The protein below binds the small molecule below.
Small molecule (SMILES): O=C1Nc2ccccc2C1=O

Binding-site contacts:
Ligand atom C3 contacts residue ALA179 of chain 1.A at 3.9 Å (hydrophobic).
Ligand atom C2 contacts residue ALA178 of chain 1.A at 4.1 Å (hydrophobic).
Ligand atom C7 contacts residue LEU166 of chain 1.A at 3.9 Å (hydrophobic).
Ligand atom C5 contacts residue ALA178 of chain 1.A at 4.0 Å (hydrophobic).
Ligand atom C4 contacts residue ALA178 of chain 1.A at 3.4 Å (hydrophobic).
Ligand atom C4 contacts residue GLU170 of chain 1.A at 2.9 Å.
Ligand atom C6 contacts residue LEU166 of chain 1.A at 3.8 Å (hydrophobic).
Ligand atom N1 contacts residue GLU163 of chain 1.A at 4.4 Å.
Ligand atom C3 contacts residue ALA178 of chain 1.A at 3.4 Å (hydrophobic).
Ligand atom O11 contacts residue LEU166 of chain 1.A at 3.7 Å.
Ligand atom C2 contacts residue LYS182 of chain 1.A at 3.2 Å.
Ligand atom C10 contacts residue LYS182 of chain 1.A at 2.4 Å.
Ligand atom C5 contacts residue GLU170 of chain 1.A at 3.0 Å.
Ligand atom C4 contacts residue LYS175 of chain 1.A at 3.9 Å.
Ligand atom C5 contacts residue LEU166 of chain 1.A at 3.7 Å (hydrophobic).
Ligand atom C3 contacts residue GLU170 of chain 1.A at 4.1 Å.
Ligand atom N1 contacts residue LYS182 of chain 1.A at 3.5 Å (salt-bridge).
Ligand atom O11 contacts residue GLU163 of chain 1.A at 3.9 Å.
Ligand atom N1 contacts residue ALA167 of chain 1.A at 4.5 Å.
Ligand atom C2 contacts residue LYS175 of chain 1.A at 4.0 Å.
Ligand atom C5 contacts residue ALA167 of chain 1.A at 4.4 Å (hydrophobic).
Ligand atom C10 contacts residue LEU166 of chain 1.A at 3.7 Å (hydrophobic).
Ligand atom C3 contacts residue LYS175 of chain 1.A at 3.5 Å.
Ligand atom O11 contacts residue LYS182 of chain 1.A at 3.0 Å (salt-bridge).
Ligand atom C4 contacts residue LEU166 of chain 1.A at 4.3 Å (hydrophobic).
Ligand atom C1 contacts residue LEU166 of chain 1.A at 4.3 Å (hydrophobic).
Ligand atom N1 contacts residue LEU166 of chain 1.A at 3.5 Å.
Ligand atom C6 contacts residue LYS182 of chain 1.A at 3.5 Å.
Ligand atom C1 contacts residue LYS182 of chain 1.A at 2.4 Å.
Ligand atom C7 contacts residue LYS182 of chain 1.A at 1.3 Å.
Ligand atom C2 contacts residue ALA179 of chain 1.A at 4.0 Å (hydrophobic).
Ligand atom C6 contacts residue GLU170 of chain 1.A at 4.3 Å.

Sequence of chain 1.A:
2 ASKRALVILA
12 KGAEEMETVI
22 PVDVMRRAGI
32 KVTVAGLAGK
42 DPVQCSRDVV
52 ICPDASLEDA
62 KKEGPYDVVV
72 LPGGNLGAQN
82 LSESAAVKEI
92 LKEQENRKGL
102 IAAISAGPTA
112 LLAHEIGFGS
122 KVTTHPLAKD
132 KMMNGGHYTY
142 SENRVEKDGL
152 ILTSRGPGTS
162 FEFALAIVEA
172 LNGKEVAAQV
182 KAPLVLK